Sequence of chain 1.A:
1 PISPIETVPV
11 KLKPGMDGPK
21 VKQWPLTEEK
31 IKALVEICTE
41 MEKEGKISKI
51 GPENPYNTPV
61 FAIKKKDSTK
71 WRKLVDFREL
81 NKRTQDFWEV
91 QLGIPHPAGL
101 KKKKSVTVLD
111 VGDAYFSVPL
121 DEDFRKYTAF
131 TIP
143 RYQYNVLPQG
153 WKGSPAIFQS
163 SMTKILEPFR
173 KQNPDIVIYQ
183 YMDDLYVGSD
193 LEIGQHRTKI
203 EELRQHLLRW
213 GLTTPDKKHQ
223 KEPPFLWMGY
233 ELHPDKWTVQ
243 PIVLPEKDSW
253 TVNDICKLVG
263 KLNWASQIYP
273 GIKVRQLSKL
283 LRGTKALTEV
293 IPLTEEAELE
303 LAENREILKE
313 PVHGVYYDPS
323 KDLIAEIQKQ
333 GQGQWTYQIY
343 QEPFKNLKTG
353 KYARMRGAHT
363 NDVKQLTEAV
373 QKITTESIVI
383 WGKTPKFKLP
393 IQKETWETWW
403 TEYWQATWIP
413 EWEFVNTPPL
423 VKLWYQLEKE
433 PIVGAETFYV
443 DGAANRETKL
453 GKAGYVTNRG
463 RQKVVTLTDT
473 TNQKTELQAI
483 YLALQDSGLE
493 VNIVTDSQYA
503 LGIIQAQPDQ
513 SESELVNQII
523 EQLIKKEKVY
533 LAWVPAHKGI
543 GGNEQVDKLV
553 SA

Binding-site contacts:
Ligand atom C5' contacts residue ARG72 of chain 1.A at 4.1 Å.
Ligand atom C2' contacts residue GLN151 of chain 1.A at 3.5 Å.
Ligand atom O4' contacts residue MET184 of chain 1.A at 3.9 Å.
Ligand atom C5 contacts residue ARG72 of chain 1.A at 3.6 Å.
Ligand atom PB contacts residue MG1 of chain 1.F at 3.2 Å.
Ligand atom O1B contacts residue ARG72 of chain 1.A at 3.7 Å.
Ligand atom O2 contacts residue TYR115 of chain 1.A at 3.9 Å.
Ligand atom O2A contacts residue MG1 of chain 1.F at 3.7 Å.
Ligand atom O5' contacts residue ASP185 of chain 1.A at 3.7 Å.
Ligand atom O5' contacts residue MG1 of chain 1.F at 3.8 Å.
Ligand atom N4 contacts residue ARG72 of chain 1.A at 3.9 Å.
Ligand atom O2B contacts residue MG1 of chain 1.F at 2.7 Å.
Ligand atom PA contacts residue ARG72 of chain 1.A at 3.8 Å.
Ligand atom C4 contacts residue ARG72 of chain 1.A at 3.9 Å.
Ligand atom O2B contacts residue ASP185 of chain 1.A at 3.6 Å.
Ligand atom O3B contacts residue MG1 of chain 1.F at 3.8 Å.
Ligand atom C1' contacts residue TYR115 of chain 1.A at 3.6 Å (hydrophobic).
Ligand atom O2B contacts residue ASP113 of chain 1.A at 3.0 Å (salt-bridge).
Ligand atom PB contacts residue ASP113 of chain 1.A at 4.0 Å.
Ligand atom PG contacts residue MG1 of chain 1.F at 3.7 Å.
Ligand atom O1B contacts residue GLN151 of chain 1.A at 3.9 Å.
Ligand atom O3B contacts residue ASP113 of chain 1.A at 3.8 Å.
Ligand atom C6 contacts residue ARG72 of chain 1.A at 3.8 Å.
Ligand atom O3G contacts residue GLY112 of chain 1.A at 3.6 Å.
Ligand atom PA contacts residue MG1 of chain 1.F at 3.5 Å.
Ligand atom C2' contacts residue TYR115 of chain 1.A at 3.3 Å (hydrophobic).
Ligand atom PG contacts residue ASP113 of chain 1.A at 3.9 Å.
Ligand atom O2G contacts residue MG1 of chain 1.F at 2.5 Å.
Ligand atom O3A contacts residue ASP185 of chain 1.A at 3.5 Å (salt-bridge).
Ligand atom C3' contacts residue TYR115 of chain 1.A at 3.3 Å (hydrophobic).
Ligand atom O2B contacts residue VAL111 of chain 1.A at 3.4 Å (h-bond).
Ligand atom O3A contacts residue ASP110 of chain 1.A at 4.1 Å.
Ligand atom O2B contacts residue GLY112 of chain 1.A at 3.8 Å.
Ligand atom O1A contacts residue ARG72 of chain 1.A at 2.4 Å (salt-bridge).
Ligand atom O2G contacts residue VAL111 of chain 1.A at 3.4 Å (h-bond).
Ligand atom O3A contacts residue MG1 of chain 1.F at 2.5 Å.
Ligand atom PB contacts residue ALA114 of chain 1.A at 3.9 Å.
Ligand atom O2B contacts residue ALA114 of chain 1.A at 2.6 Å (h-bond).
Ligand atom O2G contacts residue ASP110 of chain 1.A at 3.0 Å (salt-bridge).
Ligand atom O3G contacts residue ASP113 of chain 1.A at 3.0 Å (salt-bridge).

A protein and the small-molecule ligand that binds it are described below.
Small molecule (SMILES): Nc1ccn([C@H]2CC[C@@H](CO[P](=O)(O)O[P](=O)(O)OP(=O)(O)O)O2)c(=O)n1